Binding-site contacts:
Ligand atom C5 contacts residue ASN154 of chain 18.C at 3.7 Å.
Ligand atom C2 contacts residue ASN154 of chain 18.C at 2.4 Å.
Ligand atom C1 contacts residue ASN154 of chain 18.C at 1.4 Å.
Ligand atom C8 contacts residue ASN154 of chain 18.C at 4.2 Å.
Ligand atom C1 contacts residue SER157 of chain 18.C at 3.9 Å.
Ligand atom C4 contacts residue ASN154 of chain 18.C at 4.2 Å.
Ligand atom O5 contacts residue ASN154 of chain 18.C at 2.4 Å (h-bond).
Ligand atom O5 contacts residue SER157 of chain 18.C at 3.8 Å.
Ligand atom C3 contacts residue ASN154 of chain 18.C at 3.8 Å.
Ligand atom N2 contacts residue ASN154 of chain 18.C at 2.9 Å (h-bond).
Ligand atom C7 contacts residue ASN154 of chain 18.C at 4.0 Å.

A protein and the small-molecule ligand that binds it are described below.
Small molecule (SMILES): CC(=O)N[C@@H]1[C@@H](O)[C@H](O)[C@@H](CO)O[C@H]1O

Sequence of chain 18.C:
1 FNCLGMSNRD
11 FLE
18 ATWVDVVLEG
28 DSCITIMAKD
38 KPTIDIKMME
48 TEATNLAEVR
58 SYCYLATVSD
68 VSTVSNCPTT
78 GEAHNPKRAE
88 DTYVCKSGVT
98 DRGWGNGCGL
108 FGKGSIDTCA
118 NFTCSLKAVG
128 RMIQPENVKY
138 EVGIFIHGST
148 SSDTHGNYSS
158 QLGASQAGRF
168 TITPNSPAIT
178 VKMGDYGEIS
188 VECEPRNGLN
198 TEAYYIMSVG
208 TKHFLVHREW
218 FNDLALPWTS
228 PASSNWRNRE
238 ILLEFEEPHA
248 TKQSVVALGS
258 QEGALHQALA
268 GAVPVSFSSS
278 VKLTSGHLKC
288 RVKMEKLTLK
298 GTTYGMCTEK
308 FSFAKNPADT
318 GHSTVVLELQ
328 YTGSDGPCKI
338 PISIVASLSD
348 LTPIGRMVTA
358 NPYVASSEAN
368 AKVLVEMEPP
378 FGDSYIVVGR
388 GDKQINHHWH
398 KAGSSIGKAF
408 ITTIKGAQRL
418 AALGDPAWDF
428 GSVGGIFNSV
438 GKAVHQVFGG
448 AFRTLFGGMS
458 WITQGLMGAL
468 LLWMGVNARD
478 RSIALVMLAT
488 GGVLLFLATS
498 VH